Binding-site contacts:
Ligand atom C1 contacts residue ASN139 of chain 1.A at 1.4 Å.
Ligand atom N2 contacts residue ASN139 of chain 1.A at 2.9 Å (h-bond).
Ligand atom C7 contacts residue ASN138 of chain 1.A at 3.9 Å.
Ligand atom C3 contacts residue ASN139 of chain 1.A at 3.8 Å.
Ligand atom O7 contacts residue GLU106 of chain 1.A at 3.9 Å.
Ligand atom O7 contacts residue ASN139 of chain 1.A at 2.8 Å (h-bond).
Ligand atom C5 contacts residue ASN139 of chain 1.A at 3.6 Å.
Ligand atom C2 contacts residue ASN139 of chain 1.A at 2.5 Å.
Ligand atom C6 contacts residue ASN139 of chain 1.A at 4.4 Å.
Ligand atom C8 contacts residue ASN138 of chain 1.A at 3.5 Å.
Ligand atom C7 contacts residue ASN139 of chain 1.A at 3.1 Å.
Ligand atom O6 contacts residue ASN139 of chain 1.A at 3.6 Å.
Ligand atom C8 contacts residue ASN139 of chain 1.A at 4.3 Å.
Ligand atom O7 contacts residue ASN138 of chain 1.A at 3.1 Å (h-bond).
Ligand atom O5 contacts residue ASN139 of chain 1.A at 2.3 Å (h-bond).
Ligand atom C4 contacts residue ASN139 of chain 1.A at 4.2 Å.

A small-molecule ligand and the protein it binds are described below.
Small molecule (SMILES): CC(=O)N[C@@H]1[C@@H](O)[C@H](O)[C@@H](CO)O[C@H]1O

Sequence of chain 1.A:
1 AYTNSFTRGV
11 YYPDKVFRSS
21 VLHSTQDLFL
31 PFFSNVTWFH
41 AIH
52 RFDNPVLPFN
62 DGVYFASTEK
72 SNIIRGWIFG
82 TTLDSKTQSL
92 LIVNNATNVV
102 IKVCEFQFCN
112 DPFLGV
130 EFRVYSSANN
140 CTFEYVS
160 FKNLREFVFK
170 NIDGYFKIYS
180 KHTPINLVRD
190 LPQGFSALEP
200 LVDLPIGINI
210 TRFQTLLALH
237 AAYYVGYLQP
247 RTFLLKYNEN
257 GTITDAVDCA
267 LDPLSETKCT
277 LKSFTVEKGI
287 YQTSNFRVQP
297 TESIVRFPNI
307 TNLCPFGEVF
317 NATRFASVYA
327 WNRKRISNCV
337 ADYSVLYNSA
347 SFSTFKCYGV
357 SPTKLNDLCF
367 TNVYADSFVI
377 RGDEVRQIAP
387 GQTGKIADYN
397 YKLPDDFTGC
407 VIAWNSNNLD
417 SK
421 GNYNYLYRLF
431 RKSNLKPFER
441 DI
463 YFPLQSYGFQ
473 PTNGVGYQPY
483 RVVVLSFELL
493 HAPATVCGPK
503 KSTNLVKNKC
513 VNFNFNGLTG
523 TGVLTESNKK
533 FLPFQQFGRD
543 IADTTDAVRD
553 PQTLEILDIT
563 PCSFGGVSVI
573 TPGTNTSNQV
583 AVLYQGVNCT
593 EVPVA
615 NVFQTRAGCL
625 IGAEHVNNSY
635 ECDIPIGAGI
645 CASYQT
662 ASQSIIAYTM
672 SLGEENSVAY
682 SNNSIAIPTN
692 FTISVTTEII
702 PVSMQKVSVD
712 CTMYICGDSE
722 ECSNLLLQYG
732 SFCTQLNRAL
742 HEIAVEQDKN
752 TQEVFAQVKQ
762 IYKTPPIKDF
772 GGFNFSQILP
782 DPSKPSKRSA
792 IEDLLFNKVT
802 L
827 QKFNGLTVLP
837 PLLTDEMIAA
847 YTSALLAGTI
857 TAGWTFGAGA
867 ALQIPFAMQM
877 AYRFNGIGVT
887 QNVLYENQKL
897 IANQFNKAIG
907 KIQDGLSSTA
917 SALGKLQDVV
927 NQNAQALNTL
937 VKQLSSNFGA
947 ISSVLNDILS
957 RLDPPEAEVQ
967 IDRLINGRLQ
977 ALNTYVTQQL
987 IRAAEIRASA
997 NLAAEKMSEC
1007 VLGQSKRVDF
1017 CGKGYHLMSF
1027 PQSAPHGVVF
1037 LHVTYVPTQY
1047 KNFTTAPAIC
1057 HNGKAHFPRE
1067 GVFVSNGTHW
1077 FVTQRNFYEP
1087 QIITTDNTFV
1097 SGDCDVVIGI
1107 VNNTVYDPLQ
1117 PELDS